A small-molecule ligand and the protein it binds are described below.
Small molecule (SMILES): CC(=O)N[C@H]1[C@H](O[C@H]2[C@H](O)[C@@H](NC(C)=O)CO[C@@H]2CO)O[C@H](CO)[C@@H](O)[C@@H]1O

Binding-site contacts:
Ligand atom C2 contacts residue ASN305 of chain 1.B at 2.5 Å.
Ligand atom C4 contacts residue ASN305 of chain 1.B at 3.2 Å.
Ligand atom C6 contacts residue ASN305 of chain 1.B at 3.2 Å.
Ligand atom O6 contacts residue ASN305 of chain 1.B at 2.9 Å (h-bond).
Ligand atom N2 contacts residue ASN305 of chain 1.B at 3.6 Å.
Ligand atom C1 contacts residue ASN305 of chain 1.B at 1.4 Å.
Ligand atom C5 contacts residue ASN305 of chain 1.B at 3.0 Å.
Ligand atom C3 contacts residue ASN305 of chain 1.B at 3.4 Å.
Ligand atom O3 contacts residue ASN305 of chain 1.B at 4.4 Å.
Ligand atom O6 contacts residue GLN554 of chain 1.B at 3.3 Å (h-bond).
Ligand atom C5 contacts residue GLN554 of chain 1.B at 4.3 Å.
Ligand atom O7 contacts residue ASN305 of chain 1.B at 4.3 Å.
Ligand atom O5 contacts residue GLN554 of chain 1.B at 3.8 Å.
Ligand atom C7 contacts residue ASN305 of chain 1.B at 4.4 Å.
Ligand atom O5 contacts residue ASN305 of chain 1.B at 2.4 Å (h-bond).
Ligand atom C6 contacts residue GLN554 of chain 1.B at 4.2 Å.

Sequence of chain 1.B:
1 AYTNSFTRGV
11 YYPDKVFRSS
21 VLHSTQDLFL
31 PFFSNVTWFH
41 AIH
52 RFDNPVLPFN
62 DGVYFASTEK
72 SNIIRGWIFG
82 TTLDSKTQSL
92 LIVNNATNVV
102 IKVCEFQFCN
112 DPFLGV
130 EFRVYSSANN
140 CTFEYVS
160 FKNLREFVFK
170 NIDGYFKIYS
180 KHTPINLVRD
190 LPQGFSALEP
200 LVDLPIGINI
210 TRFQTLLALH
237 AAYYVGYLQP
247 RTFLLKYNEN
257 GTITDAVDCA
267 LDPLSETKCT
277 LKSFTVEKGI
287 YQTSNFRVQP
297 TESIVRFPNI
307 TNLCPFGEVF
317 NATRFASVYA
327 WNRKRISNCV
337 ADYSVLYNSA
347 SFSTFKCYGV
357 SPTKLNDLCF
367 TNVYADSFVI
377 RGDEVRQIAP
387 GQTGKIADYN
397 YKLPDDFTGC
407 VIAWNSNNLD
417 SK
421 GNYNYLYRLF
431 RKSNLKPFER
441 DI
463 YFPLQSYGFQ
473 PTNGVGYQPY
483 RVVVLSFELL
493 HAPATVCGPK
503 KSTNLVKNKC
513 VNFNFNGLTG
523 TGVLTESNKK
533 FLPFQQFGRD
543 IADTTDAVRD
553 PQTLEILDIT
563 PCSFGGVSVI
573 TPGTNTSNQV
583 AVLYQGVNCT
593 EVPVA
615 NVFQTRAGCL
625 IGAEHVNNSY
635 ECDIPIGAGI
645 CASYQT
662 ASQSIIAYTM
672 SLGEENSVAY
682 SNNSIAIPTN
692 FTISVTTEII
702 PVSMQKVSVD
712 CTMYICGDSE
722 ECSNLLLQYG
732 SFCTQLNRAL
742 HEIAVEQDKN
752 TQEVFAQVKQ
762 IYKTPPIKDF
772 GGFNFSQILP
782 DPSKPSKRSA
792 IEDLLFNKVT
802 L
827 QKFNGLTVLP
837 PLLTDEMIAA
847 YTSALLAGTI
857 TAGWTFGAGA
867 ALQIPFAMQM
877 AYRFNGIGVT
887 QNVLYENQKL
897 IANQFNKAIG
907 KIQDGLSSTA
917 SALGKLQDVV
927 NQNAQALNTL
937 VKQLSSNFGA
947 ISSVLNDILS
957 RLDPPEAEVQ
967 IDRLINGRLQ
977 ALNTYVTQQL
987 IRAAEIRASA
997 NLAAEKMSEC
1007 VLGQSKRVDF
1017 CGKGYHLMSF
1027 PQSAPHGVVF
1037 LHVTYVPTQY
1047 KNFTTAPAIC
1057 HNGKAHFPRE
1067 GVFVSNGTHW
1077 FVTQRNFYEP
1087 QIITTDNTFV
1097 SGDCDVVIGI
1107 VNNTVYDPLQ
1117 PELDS